Binding-site contacts:
Ligand atom CZ3 contacts residue TYR33 of chain 1.G at 3.5 Å (hydrophobic).
Ligand atom O contacts residue TRP101 of chain 1.H at 3.0 Å (h-bond).
Ligand atom CB contacts residue TYR103 of chain 1.G at 3.2 Å (hydrophobic).
Ligand atom O contacts residue ASN97 of chain 1.H at 3.8 Å.
Ligand atom CB contacts residue TYR33 of chain 1.G at 3.5 Å (hydrophobic).
Ligand atom CZ3 contacts residue TYR103 of chain 1.G at 3.5 Å (hydrophobic).
Ligand atom CB contacts residue TYR33 of chain 1.H at 3.5 Å (hydrophobic).
Ligand atom CA contacts residue TYR33 of chain 1.G at 3.2 Å (hydrophobic).
Ligand atom CD1 contacts residue PHE37 of chain 1.H at 3.8 Å (hydrophobic).
Ligand atom CE3 contacts residue TYR103 of chain 1.G at 3.7 Å (hydrophobic).
Ligand atom CD1 contacts residue TYR103 of chain 1.G at 3.8 Å (hydrophobic).
Ligand atom CA contacts residue TYR103 of chain 1.G at 3.8 Å (hydrophobic).
Ligand atom ND2 contacts residue TRP101 of chain 1.H at 3.4 Å.
Ligand atom C contacts residue TYR58 of chain 1.G at 3.8 Å (hydrophobic).
Ligand atom CA contacts residue TYR33 of chain 1.H at 3.7 Å (hydrophobic).
Ligand atom CD1 contacts residue ASN96 of chain 1.H at 3.0 Å.
Ligand atom N contacts residue TYR103 of chain 1.G at 3.3 Å (h-bond).
Ligand atom NE1 contacts residue ASN96 of chain 1.H at 2.6 Å (h-bond).
Ligand atom CA contacts residue TYR33 of chain 1.G at 3.8 Å (hydrophobic).
Ligand atom CG contacts residue TYR50 of chain 1.G at 3.2 Å (hydrophobic).
Ligand atom O contacts residue TYR33 of chain 1.H at 3.1 Å.
Ligand atom CZ2 contacts residue ASN96 of chain 1.H at 3.8 Å.
Ligand atom CA contacts residue TRP101 of chain 1.H at 3.8 Å (hydrophobic).
Ligand atom CB contacts residue TYR50 of chain 1.G at 3.5 Å (hydrophobic).
Ligand atom O contacts residue TYR58 of chain 1.G at 3.8 Å.
Ligand atom CG contacts residue TYR103 of chain 1.G at 3.5 Å (hydrophobic).
Ligand atom C contacts residue TYR33 of chain 1.G at 3.5 Å (hydrophobic).
Ligand atom C contacts residue TYR50 of chain 1.G at 3.8 Å (hydrophobic).
Ligand atom C contacts residue TRP101 of chain 1.H at 3.8 Å (hydrophobic).
Ligand atom CB contacts residue TYR33 of chain 1.G at 3.9 Å (hydrophobic).
Ligand atom O contacts residue TYR50 of chain 1.G at 3.6 Å.
Ligand atom O contacts residue THR100 of chain 1.G at 3.4 Å.
Ligand atom OD1 contacts residue TYR50 of chain 1.G at 2.4 Å (h-bond).
Ligand atom CG2 contacts residue TYR53 of chain 1.G at 3.5 Å (hydrophobic).
Ligand atom O contacts residue GLU98 of chain 1.H at 3.7 Å.
Ligand atom CH2 contacts residue TYR103 of chain 1.G at 3.7 Å (hydrophobic).
Ligand atom N contacts residue TYR33 of chain 1.G at 2.8 Å (h-bond).
Ligand atom O contacts residue ASP99 of chain 1.H at 3.6 Å.
Ligand atom CH2 contacts residue TYR33 of chain 1.G at 3.6 Å (hydrophobic).
Ligand atom CD1 contacts residue PHE37 of chain 1.H at 3.7 Å (hydrophobic).

Sequence of chain 1.H:
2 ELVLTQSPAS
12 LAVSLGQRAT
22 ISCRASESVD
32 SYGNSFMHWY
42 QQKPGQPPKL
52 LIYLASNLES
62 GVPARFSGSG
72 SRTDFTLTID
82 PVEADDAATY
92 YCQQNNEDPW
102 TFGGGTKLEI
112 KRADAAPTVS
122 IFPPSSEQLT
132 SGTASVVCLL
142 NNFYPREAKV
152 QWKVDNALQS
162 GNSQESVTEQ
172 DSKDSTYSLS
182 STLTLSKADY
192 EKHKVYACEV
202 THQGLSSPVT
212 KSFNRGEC

A protein and the small-molecule ligand that binds it are described below.
Small molecule (SMILES): CC[C@H](C)[C@H](NC(=O)[C@@H](N)CC(C)C)C(=O)N[C@@H](CC(N)=O)C(=O)N[C@H](C(=O)N[C@@H](CC(N)=O)C(=O)NCC(=O)N[C@@H](CO)C(=O)N[C@@H](CC1=c2ccccc2=NC1)C(=O)N[C@H](C=O)Cc1cnc[nH]1)[C@@H](C)O

Sequence of chain 1.G:
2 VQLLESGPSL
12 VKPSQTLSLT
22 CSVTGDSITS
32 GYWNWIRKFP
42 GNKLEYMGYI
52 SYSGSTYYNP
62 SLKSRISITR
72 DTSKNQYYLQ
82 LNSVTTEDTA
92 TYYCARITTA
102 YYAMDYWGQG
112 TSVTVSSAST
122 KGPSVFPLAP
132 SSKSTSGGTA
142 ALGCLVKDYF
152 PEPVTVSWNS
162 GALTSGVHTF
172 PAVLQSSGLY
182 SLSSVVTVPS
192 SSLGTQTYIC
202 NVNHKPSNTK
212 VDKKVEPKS